Sequence of chain 3.D:
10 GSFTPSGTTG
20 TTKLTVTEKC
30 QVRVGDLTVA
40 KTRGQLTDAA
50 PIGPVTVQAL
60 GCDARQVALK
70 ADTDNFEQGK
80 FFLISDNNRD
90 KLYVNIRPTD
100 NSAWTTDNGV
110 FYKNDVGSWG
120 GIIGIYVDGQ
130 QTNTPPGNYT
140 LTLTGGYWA

Binding-site contacts:
Ligand atom O2 contacts residue PRO50 of chain 3.D at 4.1 Å.
Ligand atom BR2 contacts residue TYR125 of chain 3.D at 3.5 Å.
Ligand atom O2 contacts residue CLM1 of chain 3.DA at 0.5 Å (h-bond).
Ligand atom C8 contacts residue CLM1 of chain 3.DA at 0.2 Å.
Ligand atom BR2 contacts residue PRO50 of chain 3.D at 3.6 Å.
Ligand atom BR1 contacts residue CLM1 of chain 3.DA at 0.3 Å.
Ligand atom C11 contacts residue CLM1 of chain 3.DA at 0.1 Å.
Ligand atom BR1 contacts residue THR98 of chain 3.D at 4.0 Å.
Ligand atom C1 contacts residue PRO50 of chain 3.D at 4.2 Å (hydrophobic).
Ligand atom O5 contacts residue CLM1 of chain 3.DA at 0.3 Å (h-bond).
Ligand atom C2 contacts residue CLM1 of chain 3.DA at 0.2 Å.
Ligand atom BR1 contacts residue ILE121 of chain 3.D at 4.0 Å.
Ligand atom C6 contacts residue CLM1 of chain 3.DA at 0.1 Å.
Ligand atom C1 contacts residue CLM1 of chain 3.DA at 0.2 Å.
Ligand atom BR2 contacts residue GLY52 of chain 3.D at 3.5 Å.
Ligand atom O2 contacts residue GLY52 of chain 3.D at 4.0 Å.
Ligand atom C4 contacts residue CLM1 of chain 3.DA at 0.5 Å.
Ligand atom O9B contacts residue CLM1 of chain 3.DA at 0.3 Å (h-bond).
Ligand atom C5 contacts residue CLM1 of chain 3.DA at 0.2 Å.
Ligand atom O9A contacts residue CLM1 of chain 3.DA at 0.3 Å (h-bond).
Ligand atom C1 contacts residue TYR125 of chain 3.D at 3.8 Å (hydrophobic).
Ligand atom C9 contacts residue CLM1 of chain 3.DA at 0.1 Å.
Ligand atom N2 contacts residue CLM1 of chain 3.DA at 0.3 Å (h-bond).
Ligand atom C3 contacts residue CLM1 of chain 3.DA at 0.1 Å.
Ligand atom BR2 contacts residue GLY123 of chain 3.D at 3.9 Å.
Ligand atom BR1 contacts residue PRO53 of chain 3.D at 3.6 Å.
Ligand atom BR2 contacts residue CLM1 of chain 3.DA at 0.3 Å.
Ligand atom O4 contacts residue PRO50 of chain 3.D at 3.5 Å.
Ligand atom N9 contacts residue CLM1 of chain 3.DA at 0.2 Å (h-bond).
Ligand atom C7 contacts residue CLM1 of chain 3.DA at 0.2 Å.
Ligand atom BR1 contacts residue TYR125 of chain 3.D at 3.8 Å.
Ligand atom BR2 contacts residue ILE124 of chain 3.D at 3.3 Å.
Ligand atom O4 contacts residue CLM1 of chain 3.DA at 0.7 Å (h-bond).
Ligand atom C2 contacts residue PRO50 of chain 3.D at 4.0 Å (hydrophobic).
Ligand atom C10 contacts residue CLM1 of chain 3.DA at 0.1 Å.
Ligand atom C8 contacts residue PRO53 of chain 3.D at 4.0 Å (hydrophobic).
Ligand atom BR1 contacts residue GLY123 of chain 3.D at 3.4 Å.
Ligand atom O9A contacts residue ILE121 of chain 3.D at 3.6 Å.
Ligand atom BR2 contacts residue ILE51 of chain 3.D at 3.9 Å.
Ligand atom O2 contacts residue PRO53 of chain 3.D at 3.5 Å.

The small molecule below binds the protein below.
Small molecule (SMILES): O=C(N[C@H](CO)[C@H](O)c1ccc([N+](=O)[O-])cc1)C(Br)Br